A protein and the small-molecule ligand that binds it are described below.
Small molecule (SMILES): CNC(=S)c1cccnc1

Sequence of chain 1.A:
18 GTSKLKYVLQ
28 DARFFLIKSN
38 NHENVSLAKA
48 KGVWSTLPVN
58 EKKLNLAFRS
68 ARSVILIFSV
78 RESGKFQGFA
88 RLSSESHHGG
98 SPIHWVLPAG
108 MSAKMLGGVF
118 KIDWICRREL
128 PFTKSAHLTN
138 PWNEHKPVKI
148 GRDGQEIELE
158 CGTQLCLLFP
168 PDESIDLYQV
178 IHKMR

Binding-site contacts:
Ligand atom C09 contacts residue LEU113 of chain 1.A at 4.1 Å (hydrophobic).
Ligand atom S10 contacts residue LEU104 of chain 1.A at 3.7 Å.
Ligand atom C07 contacts residue ASP150 of chain 1.A at 3.5 Å.
Ligand atom C05 contacts residue LEU54 of chain 1.A at 4.5 Å (hydrophobic).
Ligand atom C05 contacts residue THR53 of chain 1.A at 3.8 Å.
Ligand atom C08 contacts residue PRO105 of chain 1.A at 4.3 Å (hydrophobic).
Ligand atom C01 contacts residue TRP102 of chain 1.A at 3.1 Å (hydrophobic).
Ligand atom C04 contacts residue LEU113 of chain 1.A at 3.8 Å (hydrophobic).
Ligand atom C07 contacts residue THR53 of chain 1.A at 4.3 Å.
Ligand atom C09 contacts residue PRO105 of chain 1.A at 3.9 Å (hydrophobic).
Ligand atom N02 contacts residue SER52 of chain 1.A at 2.8 Å (h-bond).
Ligand atom C01 contacts residue TRP51 of chain 1.A at 3.8 Å (hydrophobic).
Ligand atom C08 contacts residue LEU54 of chain 1.A at 4.1 Å (hydrophobic).
Ligand atom C05 contacts residue TRP51 of chain 1.A at 4.1 Å (hydrophobic).
Ligand atom S10 contacts residue VAL103 of chain 1.A at 4.2 Å.
Ligand atom N02 contacts residue LEU113 of chain 1.A at 3.9 Å.
Ligand atom N06 contacts residue THR53 of chain 1.A at 3.4 Å (h-bond).
Ligand atom S10 contacts residue PRO105 of chain 1.A at 4.0 Å.
Ligand atom C05 contacts residue LEU113 of chain 1.A at 4.0 Å (hydrophobic).
Ligand atom N06 contacts residue SER52 of chain 1.A at 4.2 Å.
Ligand atom C03 contacts residue LEU113 of chain 1.A at 4.1 Å (hydrophobic).
Ligand atom C03 contacts residue SER52 of chain 1.A at 3.9 Å.
Ligand atom C03 contacts residue LEU104 of chain 1.A at 4.3 Å (hydrophobic).
Ligand atom C07 contacts residue LEU54 of chain 1.A at 3.7 Å (hydrophobic).
Ligand atom N06 contacts residue ASP150 of chain 1.A at 3.3 Å (salt-bridge).
Ligand atom C03 contacts residue TRP51 of chain 1.A at 4.2 Å (hydrophobic).
Ligand atom N06 contacts residue LEU54 of chain 1.A at 3.8 Å.
Ligand atom S10 contacts residue ASN41 of chain 1.A at 3.3 Å (h-bond).
Ligand atom C05 contacts residue ASP150 of chain 1.A at 4.2 Å.
Ligand atom S10 contacts residue ASN37 of chain 1.A at 3.9 Å.
Ligand atom C01 contacts residue SER52 of chain 1.A at 3.4 Å.
Ligand atom C08 contacts residue MET108 of chain 1.A at 3.7 Å (hydrophobic).
Ligand atom N02 contacts residue TRP51 of chain 1.A at 3.8 Å.
Ligand atom C05 contacts residue SER52 of chain 1.A at 3.4 Å.
Ligand atom C09 contacts residue MET108 of chain 1.A at 3.7 Å (hydrophobic).
Ligand atom C04 contacts residue SER52 of chain 1.A at 4.1 Å.